Sequence of chain 2.A:
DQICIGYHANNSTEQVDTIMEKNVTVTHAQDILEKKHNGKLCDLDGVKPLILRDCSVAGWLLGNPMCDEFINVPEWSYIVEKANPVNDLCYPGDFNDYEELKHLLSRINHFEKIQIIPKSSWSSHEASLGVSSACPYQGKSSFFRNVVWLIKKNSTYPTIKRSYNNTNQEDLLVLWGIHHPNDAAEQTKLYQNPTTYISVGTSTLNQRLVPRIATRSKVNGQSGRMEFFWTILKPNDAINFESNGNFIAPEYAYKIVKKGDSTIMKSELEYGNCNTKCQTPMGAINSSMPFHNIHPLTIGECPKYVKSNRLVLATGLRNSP

The small molecule below binds the protein below.
Small molecule (SMILES): CC(=O)N[C@H]1[C@H]([C@H](O)[C@H](O)CO)O[C@@](O[C@H]2[C@@H](O)[C@@H](CO)OC[C@@H]2O)(C(=O)O)C[C@@H]1O

Binding-site contacts:
Ligand atom O1A contacts residue GLN238 of chain 2.A at 3.9 Å.
Ligand atom C5 contacts residue VAL147 of chain 2.A at 4.1 Å (hydrophobic).
Ligand atom O10 contacts residue LEU206 of chain 2.A at 3.0 Å.
Ligand atom N5 contacts residue VAL147 of chain 2.A at 3.0 Å (h-bond).
Ligand atom C9 contacts residue HIS195 of chain 2.A at 3.2 Å.
Ligand atom C1 contacts residue GLN238 of chain 2.A at 3.1 Å.
Ligand atom O6 contacts residue GLN238 of chain 2.A at 3.2 Å (h-bond).
Ligand atom C11 contacts residue VAL147 of chain 2.A at 3.6 Å (hydrophobic).
Ligand atom C3 contacts residue GLN238 of chain 2.A at 3.5 Å.
Ligand atom C8 contacts residue GLN238 of chain 2.A at 4.1 Å.
Ligand atom C9 contacts residue TYR107 of chain 2.A at 3.6 Å (hydrophobic).
Ligand atom O9 contacts residue TYR107 of chain 2.A at 3.3 Å (h-bond).
Ligand atom C10 contacts residue LEU206 of chain 2.A at 4.0 Å (hydrophobic).
Ligand atom O4 contacts residue VAL147 of chain 2.A at 4.1 Å.
Ligand atom O8 contacts residue GLN238 of chain 2.A at 3.5 Å (h-bond).
Ligand atom C11 contacts residue TRP165 of chain 2.A at 4.0 Å (hydrophobic).
Ligand atom C4 contacts residue VAL147 of chain 2.A at 4.0 Å (hydrophobic).
Ligand atom C11 contacts residue LEU145 of chain 2.A at 3.2 Å (hydrophobic).
Ligand atom O9 contacts residue HIS195 of chain 2.A at 3.4 Å (h-bond).
Ligand atom O8 contacts residue TYR107 of chain 2.A at 2.9 Å (h-bond).
Ligand atom C11 contacts residue GLY146 of chain 2.A at 4.0 Å.
Ligand atom O3 contacts residue GLN238 of chain 2.A at 2.6 Å (h-bond).
Ligand atom C1 contacts residue SER149 of chain 2.A at 3.6 Å.
Ligand atom O9 contacts residue ASN198 of chain 2.A at 3.0 Å (h-bond).
Ligand atom C10 contacts residue VAL147 of chain 2.A at 3.8 Å (hydrophobic).
Ligand atom C1 contacts residue SER148 of chain 2.A at 3.5 Å.
Ligand atom O4 contacts residue GLN238 of chain 2.A at 2.4 Å (h-bond).
Ligand atom O1B contacts residue SER149 of chain 2.A at 3.6 Å.
Ligand atom C4 contacts residue GLN238 of chain 2.A at 3.5 Å.
Ligand atom O1B contacts residue SER148 of chain 2.A at 2.5 Å (h-bond).
Ligand atom O9 contacts residue GLY240 of chain 2.A at 3.7 Å.
Ligand atom O1A contacts residue SER148 of chain 2.A at 3.9 Å.
Ligand atom O1B contacts residue GLN238 of chain 2.A at 3.0 Å (h-bond).
Ligand atom O9 contacts residue GLU202 of chain 2.A at 2.3 Å (salt-bridge).
Ligand atom O1A contacts residue SER149 of chain 2.A at 2.8 Å (h-bond).
Ligand atom C9 contacts residue GLU202 of chain 2.A at 2.5 Å.
Ligand atom C8 contacts residue TYR107 of chain 2.A at 3.9 Å (hydrophobic).
Ligand atom C8 contacts residue GLU202 of chain 2.A at 3.8 Å.
Ligand atom C2 contacts residue GLN238 of chain 2.A at 3.1 Å.
Ligand atom C11 contacts residue ILE167 of chain 2.A at 3.9 Å (hydrophobic).